Sequence of chain 1.E:
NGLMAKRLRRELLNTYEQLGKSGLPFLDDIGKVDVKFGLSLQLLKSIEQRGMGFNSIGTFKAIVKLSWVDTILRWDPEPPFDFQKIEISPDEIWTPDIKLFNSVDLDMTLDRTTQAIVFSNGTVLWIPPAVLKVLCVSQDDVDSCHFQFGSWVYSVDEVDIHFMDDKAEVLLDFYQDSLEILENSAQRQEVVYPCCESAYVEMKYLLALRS

The protein below binds the small molecule below.
Small molecule (SMILES): CC(=O)N[C@H]1[C@H](O[C@H]2[C@H](O)[C@@H](NC(C)=O)CO[C@@H]2CO)O[C@H](CO)[C@@H](O)[C@@H]1O

Binding-site contacts:
Ligand atom C5 contacts residue PHE120 of chain 1.E at 4.2 Å (hydrophobic).
Ligand atom C8 contacts residue ASN122 of chain 1.E at 4.3 Å.
Ligand atom N2 contacts residue THR124 of chain 1.E at 4.3 Å.
Ligand atom C6 contacts residue PHE120 of chain 1.E at 3.4 Å (hydrophobic).
Ligand atom C7 contacts residue PHE120 of chain 1.E at 4.3 Å (hydrophobic).
Ligand atom O6 contacts residue PHE120 of chain 1.E at 4.2 Å.
Ligand atom C4 contacts residue ASN122 of chain 1.E at 4.2 Å.
Ligand atom N2 contacts residue ASN122 of chain 1.E at 2.8 Å (h-bond).
Ligand atom O7 contacts residue PHE120 of chain 1.E at 4.1 Å.
Ligand atom O5 contacts residue ASN122 of chain 1.E at 2.4 Å (h-bond).
Ligand atom O5 contacts residue THR124 of chain 1.E at 4.2 Å.
Ligand atom C3 contacts residue THR124 of chain 1.E at 4.3 Å.
Ligand atom C3 contacts residue ASN122 of chain 1.E at 3.7 Å.
Ligand atom C5 contacts residue ASN122 of chain 1.E at 3.6 Å.
Ligand atom C2 contacts residue THR124 of chain 1.E at 4.2 Å.
Ligand atom O5 contacts residue PHE120 of chain 1.E at 4.2 Å.
Ligand atom C8 contacts residue PHE120 of chain 1.E at 4.0 Å (hydrophobic).
Ligand atom C5 contacts residue THR124 of chain 1.E at 4.2 Å.
Ligand atom C1 contacts residue ASN122 of chain 1.E at 1.4 Å.
Ligand atom C1 contacts residue THR124 of chain 1.E at 3.4 Å.
Ligand atom C7 contacts residue ASN122 of chain 1.E at 3.2 Å.
Ligand atom C2 contacts residue ASN122 of chain 1.E at 2.4 Å.
Ligand atom O7 contacts residue ASN122 of chain 1.E at 3.3 Å (h-bond).